A protein and the small-molecule ligand that binds it are described below.
Small molecule (SMILES): CC(=O)N[C@@H]1[C@@H](O)[C@H](O)[C@@H](CO)O[C@H]1O

Sequence of chain 1.E:
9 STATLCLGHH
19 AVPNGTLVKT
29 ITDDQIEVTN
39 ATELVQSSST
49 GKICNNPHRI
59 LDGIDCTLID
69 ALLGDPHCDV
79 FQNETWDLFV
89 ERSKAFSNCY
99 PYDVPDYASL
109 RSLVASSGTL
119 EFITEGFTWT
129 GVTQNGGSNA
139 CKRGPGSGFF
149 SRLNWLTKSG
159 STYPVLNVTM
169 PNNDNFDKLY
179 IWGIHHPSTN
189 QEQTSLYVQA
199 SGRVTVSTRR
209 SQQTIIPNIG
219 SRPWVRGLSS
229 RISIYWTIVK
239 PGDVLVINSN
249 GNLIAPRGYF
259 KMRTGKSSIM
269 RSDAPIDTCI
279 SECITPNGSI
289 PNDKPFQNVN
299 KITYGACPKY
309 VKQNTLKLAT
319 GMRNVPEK

Binding-site contacts:
Ligand atom C4 contacts residue ASN81 of chain 1.E at 4.3 Å.
Ligand atom C2 contacts residue ASN81 of chain 1.E at 2.5 Å.
Ligand atom C5 contacts residue ASN81 of chain 1.E at 3.7 Å.
Ligand atom C7 contacts residue ASN81 of chain 1.E at 3.3 Å.
Ligand atom C2 contacts residue PHE120 of chain 1.E at 4.3 Å (hydrophobic).
Ligand atom C5 contacts residue PHE120 of chain 1.E at 4.2 Å (hydrophobic).
Ligand atom O5 contacts residue ILE121 of chain 1.E at 4.4 Å.
Ligand atom N2 contacts residue ASN81 of chain 1.E at 3.0 Å (h-bond).
Ligand atom O5 contacts residue GLU119 of chain 1.E at 4.3 Å.
Ligand atom C6 contacts residue GLU119 of chain 1.E at 4.2 Å.
Ligand atom C3 contacts residue ASN81 of chain 1.E at 3.8 Å.
Ligand atom O6 contacts residue GLU119 of chain 1.E at 3.3 Å (salt-bridge).
Ligand atom O5 contacts residue ASN81 of chain 1.E at 2.3 Å (h-bond).
Ligand atom O7 contacts residue ASN81 of chain 1.E at 3.2 Å (h-bond).
Ligand atom C1 contacts residue ASN81 of chain 1.E at 1.4 Å.
Ligand atom N2 contacts residue PHE120 of chain 1.E at 4.5 Å.
Ligand atom O4 contacts residue ILE121 of chain 1.E at 4.2 Å.
Ligand atom O5 contacts residue PHE120 of chain 1.E at 4.1 Å.
Ligand atom C8 contacts residue ARG150 of chain 1.E at 4.3 Å.
Ligand atom C5 contacts residue ILE121 of chain 1.E at 3.6 Å (hydrophobic).
Ligand atom C6 contacts residue ILE121 of chain 1.E at 3.8 Å (hydrophobic).
Ligand atom C3 contacts residue PHE120 of chain 1.E at 4.1 Å (hydrophobic).
Ligand atom C4 contacts residue ILE121 of chain 1.E at 4.5 Å (hydrophobic).
Ligand atom C1 contacts residue PHE120 of chain 1.E at 3.7 Å (hydrophobic).
Ligand atom C8 contacts residue GLN80 of chain 1.E at 3.2 Å.